Sequence of chain 1.F:
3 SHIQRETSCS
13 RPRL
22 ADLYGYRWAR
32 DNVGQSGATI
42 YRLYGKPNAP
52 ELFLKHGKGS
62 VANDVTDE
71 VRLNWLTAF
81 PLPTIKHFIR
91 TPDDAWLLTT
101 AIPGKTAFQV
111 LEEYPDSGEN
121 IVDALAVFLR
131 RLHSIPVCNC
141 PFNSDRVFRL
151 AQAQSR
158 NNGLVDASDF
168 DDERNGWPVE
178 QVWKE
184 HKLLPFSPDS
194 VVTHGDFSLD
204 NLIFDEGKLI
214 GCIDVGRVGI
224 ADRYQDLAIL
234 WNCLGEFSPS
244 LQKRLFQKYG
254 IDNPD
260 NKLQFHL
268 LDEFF

Binding-site contacts:
Ligand atom N4 contacts residue PHE54 of chain 1.E at 3.7 Å.
Ligand atom N2 contacts residue ILE216 of chain 1.E at 3.8 Å.
Ligand atom C3 contacts residue PRO83 of chain 1.E at 3.5 Å (hydrophobic).
Ligand atom C3 contacts residue PHE54 of chain 1.E at 3.6 Å (hydrophobic).
Ligand atom C3 contacts residue ILE216 of chain 1.E at 3.8 Å (hydrophobic).
Ligand atom C11 contacts residue ILE216 of chain 1.E at 4.1 Å (hydrophobic).
Ligand atom C13 contacts residue GLY104 of chain 1.E at 4.1 Å.
Ligand atom C8 contacts residue ILE216 of chain 1.E at 3.6 Å (hydrophobic).
Ligand atom C5 contacts residue ILE216 of chain 1.E at 4.0 Å (hydrophobic).
Ligand atom C11 contacts residue PHE54 of chain 1.E at 4.1 Å (hydrophobic).
Ligand atom C5 contacts residue PHE54 of chain 1.E at 3.3 Å (hydrophobic).
Ligand atom C24 contacts residue ILE41 of chain 1.E at 3.7 Å (hydrophobic).
Ligand atom N25 contacts residue ILE102 of chain 1.E at 2.9 Å (h-bond).
Ligand atom N4 contacts residue ILE216 of chain 1.E at 3.9 Å.
Ligand atom C3 contacts residue THR100 of chain 1.E at 4.0 Å.
Ligand atom C23 contacts residue ILE41 of chain 1.E at 4.1 Å (hydrophobic).
Ligand atom CL contacts residue GLN109 of chain 1.E at 3.1 Å.
Ligand atom C5 contacts residue ILE102 of chain 1.E at 3.9 Å (hydrophobic).
Ligand atom C15 contacts residue GLN6 of chain 1.F at 3.8 Å.
Ligand atom N4 contacts residue ILE102 of chain 1.E at 3.0 Å (h-bond).
Ligand atom C1 contacts residue PHE54 of chain 1.E at 3.6 Å (hydrophobic).
Ligand atom N2 contacts residue PHE54 of chain 1.E at 3.5 Å.
Ligand atom C1 contacts residue ILE216 of chain 1.E at 3.9 Å (hydrophobic).
Ligand atom C14 contacts residue THR106 of chain 1.E at 3.9 Å.
Ligand atom C14 contacts residue GLN6 of chain 1.F at 3.6 Å.
Ligand atom C6 contacts residue PHE54 of chain 1.E at 3.3 Å (hydrophobic).
Ligand atom C6 contacts residue ILE216 of chain 1.E at 3.8 Å (hydrophobic).
Ligand atom C8 contacts residue PHE54 of chain 1.E at 3.7 Å (hydrophobic).
Ligand atom C3 contacts residue ILE102 of chain 1.E at 3.8 Å (hydrophobic).
Ligand atom N25 contacts residue PHE54 of chain 1.E at 3.8 Å.
Ligand atom CL contacts residue GLN6 of chain 1.F at 3.3 Å.
Ligand atom CL contacts residue THR106 of chain 1.E at 3.8 Å.
Ligand atom C25 contacts residue ILE216 of chain 1.E at 4.1 Å (hydrophobic).
Ligand atom N4 contacts residue ALA101 of chain 1.E at 3.5 Å.
Ligand atom C3 contacts residue ALA101 of chain 1.E at 3.9 Å (hydrophobic).
Ligand atom N10 contacts residue ILE216 of chain 1.E at 3.8 Å.
Ligand atom N2 contacts residue PRO83 of chain 1.E at 4.1 Å.
Ligand atom C23 contacts residue PHE54 of chain 1.E at 3.6 Å (hydrophobic).
Ligand atom C15 contacts residue THR106 of chain 1.E at 3.8 Å.
Ligand atom N9 contacts residue ILE216 of chain 1.E at 3.5 Å.

The protein below binds the small molecule below.
Small molecule (SMILES): CC(C)(C)n1[nH+]c(-c2ccc(Cl)cc2)c2c(N)ncnc21

Sequence of chain 1.E:
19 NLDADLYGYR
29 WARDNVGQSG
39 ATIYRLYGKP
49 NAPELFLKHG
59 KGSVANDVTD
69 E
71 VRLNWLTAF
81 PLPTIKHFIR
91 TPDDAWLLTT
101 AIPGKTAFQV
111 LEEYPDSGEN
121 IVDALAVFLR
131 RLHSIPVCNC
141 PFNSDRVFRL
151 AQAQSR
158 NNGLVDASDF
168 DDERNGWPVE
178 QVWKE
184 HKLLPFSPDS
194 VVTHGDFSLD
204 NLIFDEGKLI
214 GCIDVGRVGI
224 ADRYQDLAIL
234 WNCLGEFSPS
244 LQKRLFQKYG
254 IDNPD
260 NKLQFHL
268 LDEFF